Sequence of chain 1.A:
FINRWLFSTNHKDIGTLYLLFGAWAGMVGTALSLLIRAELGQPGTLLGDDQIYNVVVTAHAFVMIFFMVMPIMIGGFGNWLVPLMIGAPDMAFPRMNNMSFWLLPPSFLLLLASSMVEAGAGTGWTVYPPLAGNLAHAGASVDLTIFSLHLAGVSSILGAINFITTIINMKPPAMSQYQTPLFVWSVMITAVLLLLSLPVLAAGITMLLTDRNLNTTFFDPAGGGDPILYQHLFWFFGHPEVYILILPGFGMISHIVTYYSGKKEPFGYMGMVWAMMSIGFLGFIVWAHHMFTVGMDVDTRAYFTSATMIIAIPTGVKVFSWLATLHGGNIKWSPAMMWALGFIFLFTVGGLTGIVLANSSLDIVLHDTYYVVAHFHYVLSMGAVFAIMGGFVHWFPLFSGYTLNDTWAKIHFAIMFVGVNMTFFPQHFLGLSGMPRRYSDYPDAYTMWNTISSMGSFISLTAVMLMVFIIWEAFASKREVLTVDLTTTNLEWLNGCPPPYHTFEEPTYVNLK

Binding-site contacts:
Ligand atom O55 contacts residue TRP32 of chain 1.M at 3.1 Å.
Ligand atom C25 contacts residue TRP98 of chain 1.D at 4.0 Å (hydrophobic).
Ligand atom C18 contacts residue TRP98 of chain 1.D at 4.0 Å (hydrophobic).
Ligand atom C18 contacts residue LEU28 of chain 1.M at 4.1 Å (hydrophobic).
Ligand atom C19 contacts residue LEU27 of chain 1.M at 3.6 Å (hydrophobic).
Ligand atom O3 contacts residue HIS36 of chain 1.M at 3.2 Å.
Ligand atom O6 contacts residue TYR35 of chain 1.M at 3.4 Å (h-bond).
Ligand atom O16 contacts residue GLY31 of chain 1.M at 3.7 Å.
Ligand atom C57 contacts residue TRP98 of chain 1.D at 3.8 Å (hydrophobic).
Ligand atom O16 contacts residue LEU28 of chain 1.M at 3.8 Å.
Ligand atom C1 contacts residue GLY31 of chain 1.M at 3.7 Å.
Ligand atom C2 contacts residue TRP32 of chain 1.M at 3.9 Å (hydrophobic).
Ligand atom C4 contacts residue TRP98 of chain 1.D at 4.0 Å (hydrophobic).
Ligand atom C28 contacts residue LEU27 of chain 1.M at 3.8 Å (hydrophobic).
Ligand atom O61 contacts residue TRP98 of chain 1.D at 2.8 Å (h-bond).
Ligand atom O1 contacts residue TYR35 of chain 1.M at 3.0 Å.
Ligand atom C10 contacts residue TYR35 of chain 1.M at 3.8 Å (hydrophobic).
Ligand atom C37 contacts residue LEU34 of chain 1.M at 4.0 Å (hydrophobic).
Ligand atom C6 contacts residue TRP98 of chain 1.D at 4.1 Å (hydrophobic).
Ligand atom C43 contacts residue LEU34 of chain 1.M at 3.9 Å (hydrophobic).
Ligand atom O49 contacts residue TRP32 of chain 1.M at 3.6 Å (h-bond).
Ligand atom C40 contacts residue LEU462 of chain 1.A at 4.0 Å (hydrophobic).
Ligand atom C31 contacts residue TRP98 of chain 1.D at 3.6 Å (hydrophobic).
Ligand atom O49 contacts residue LEU28 of chain 1.M at 3.1 Å (h-bond).
Ligand atom C28 contacts residue TRP98 of chain 1.D at 3.8 Å (hydrophobic).
Ligand atom C34 contacts residue LEU27 of chain 1.M at 4.0 Å (hydrophobic).
Ligand atom C1 contacts residue TRP32 of chain 1.M at 3.4 Å (hydrophobic).
Ligand atom C43 contacts residue PHE37 of chain 1.L at 3.9 Å (hydrophobic).
Ligand atom O61 contacts residue TYR102 of chain 1.D at 3.7 Å.
Ligand atom O16 contacts residue TRP98 of chain 1.D at 4.1 Å.
Ligand atom C1 contacts residue LEU28 of chain 1.M at 3.9 Å (hydrophobic).
Ligand atom C22 contacts residue TRP98 of chain 1.D at 3.4 Å (hydrophobic).
Ligand atom C34 contacts residue PHE459 of chain 1.A at 4.0 Å (hydrophobic).
Ligand atom C25 contacts residue LEU27 of chain 1.M at 4.0 Å (hydrophobic).
Ligand atom C9 contacts residue TYR35 of chain 1.M at 3.8 Å (hydrophobic).
Ligand atom O16 contacts residue LEU27 of chain 1.M at 3.9 Å.
Ligand atom C37 contacts residue ALA30 of chain 1.M at 3.9 Å (hydrophobic).
Ligand atom C28 contacts residue GLY31 of chain 1.M at 4.0 Å.
Ligand atom C43 contacts residue LEU35 of chain 1.A at 4.0 Å (hydrophobic).
Ligand atom O5 contacts residue TRP98 of chain 1.D at 3.3 Å.

The protein below binds the small molecule below.
Small molecule (SMILES): CCCCCCCCCCO[C@@H]1O[C@H](CO)[C@@H](O[C@H]2O[C@H](CO)[C@@H](O)[C@H](O)[C@H]2O)[C@H](O)[C@H]1O

Sequence of chain 1.D:
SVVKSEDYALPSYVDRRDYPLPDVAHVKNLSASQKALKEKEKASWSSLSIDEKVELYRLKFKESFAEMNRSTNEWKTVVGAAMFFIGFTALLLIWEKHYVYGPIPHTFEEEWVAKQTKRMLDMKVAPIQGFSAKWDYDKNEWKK

Sequence of chain 1.L:
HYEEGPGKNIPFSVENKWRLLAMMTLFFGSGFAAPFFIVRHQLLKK

Sequence of chain 1.M:
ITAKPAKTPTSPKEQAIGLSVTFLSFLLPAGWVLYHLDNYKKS